A protein and the small-molecule ligand that binds it are described below.
Small molecule (SMILES): CNC(=O)C1(N2C[C@]3(CCN(c4cncc5ccccc45)C3=O)c3cc(Cl)ccc3C2=O)CC1

Sequence of chain 1.B:
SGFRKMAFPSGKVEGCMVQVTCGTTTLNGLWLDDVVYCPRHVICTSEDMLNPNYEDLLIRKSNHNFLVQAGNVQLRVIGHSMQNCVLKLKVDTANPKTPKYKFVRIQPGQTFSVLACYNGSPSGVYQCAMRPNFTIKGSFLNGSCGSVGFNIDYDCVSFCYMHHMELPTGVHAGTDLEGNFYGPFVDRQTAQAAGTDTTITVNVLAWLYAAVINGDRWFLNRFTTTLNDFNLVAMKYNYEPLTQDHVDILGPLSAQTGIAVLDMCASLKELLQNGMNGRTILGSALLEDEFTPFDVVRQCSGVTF

Sequence of chain 1.A:
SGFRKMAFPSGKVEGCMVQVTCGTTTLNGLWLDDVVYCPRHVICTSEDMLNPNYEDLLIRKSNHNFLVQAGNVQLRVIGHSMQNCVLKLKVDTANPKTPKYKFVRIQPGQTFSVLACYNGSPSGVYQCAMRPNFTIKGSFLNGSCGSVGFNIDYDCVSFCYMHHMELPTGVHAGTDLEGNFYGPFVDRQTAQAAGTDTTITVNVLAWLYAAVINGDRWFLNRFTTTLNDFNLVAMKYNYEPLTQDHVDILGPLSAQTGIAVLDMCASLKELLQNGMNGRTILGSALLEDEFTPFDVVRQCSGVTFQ

Binding-site contacts:
Ligand atom C23 contacts residue ARG188 of chain 1.A at 3.8 Å.
Ligand atom C21 contacts residue MET49 of chain 1.A at 3.6 Å (hydrophobic).
Ligand atom C11 contacts residue CYS145 of chain 1.A at 3.8 Å (hydrophobic).
Ligand atom N3 contacts residue SER144 of chain 1.A at 3.6 Å (h-bond).
Ligand atom CL contacts residue HIS164 of chain 1.A at 3.8 Å.
Ligand atom O2 contacts residue DMS1 of chain 1.E at 3.4 Å.
Ligand atom C15 contacts residue ASN142 of chain 1.A at 3.8 Å.
Ligand atom C22 contacts residue MET165 of chain 1.A at 3.6 Å (hydrophobic).
Ligand atom C9 contacts residue MET165 of chain 1.A at 3.9 Å (hydrophobic).
Ligand atom C contacts residue GLU166 of chain 1.A at 3.4 Å.
Ligand atom N3 contacts residue HIS163 of chain 1.A at 2.8 Å (h-bond).
Ligand atom C14 contacts residue PHE140 of chain 1.A at 3.7 Å (hydrophobic).
Ligand atom C8 contacts residue ASN142 of chain 1.A at 3.7 Å.
Ligand atom C13 contacts residue GLU166 of chain 1.A at 3.7 Å.
Ligand atom C14 contacts residue GLU166 of chain 1.A at 3.4 Å.
Ligand atom C8 contacts residue CYS145 of chain 1.A at 3.7 Å (hydrophobic).
Ligand atom C21 contacts residue MET165 of chain 1.A at 3.6 Å (hydrophobic).
Ligand atom C12 contacts residue LEU141 of chain 1.A at 3.6 Å (hydrophobic).
Ligand atom N contacts residue GLU166 of chain 1.A at 3.8 Å.
Ligand atom C22 contacts residue MET49 of chain 1.A at 3.7 Å (hydrophobic).
Ligand atom C20 contacts residue MET165 of chain 1.A at 3.6 Å (hydrophobic).
Ligand atom C14 contacts residue LEU141 of chain 1.A at 3.7 Å (hydrophobic).
Ligand atom O1 contacts residue GLU166 of chain 1.A at 2.9 Å (salt-bridge).
Ligand atom C12 contacts residue PHE140 of chain 1.A at 3.5 Å (hydrophobic).
Ligand atom C22 contacts residue ARG188 of chain 1.A at 3.6 Å.
Ligand atom C3 contacts residue GLN189 of chain 1.A at 3.7 Å.
Ligand atom CL contacts residue ASP187 of chain 1.A at 3.3 Å.
Ligand atom C11 contacts residue HIS163 of chain 1.A at 3.4 Å.
Ligand atom CL contacts residue HIS41 of chain 1.A at 3.5 Å.
Ligand atom O1 contacts residue MET165 of chain 1.A at 3.5 Å.
Ligand atom C13 contacts residue LEU141 of chain 1.A at 3.7 Å (hydrophobic).
Ligand atom O2 contacts residue GLN189 of chain 1.A at 3.8 Å.
Ligand atom C11 contacts residue GLU166 of chain 1.A at 3.7 Å.
Ligand atom C20 contacts residue HIS164 of chain 1.A at 3.4 Å.
Ligand atom C13 contacts residue ASN142 of chain 1.A at 3.8 Å.
Ligand atom C23 contacts residue DMS1 of chain 1.E at 3.5 Å.
Ligand atom N3 contacts residue GLU166 of chain 1.A at 3.8 Å.
Ligand atom C11 contacts residue MET165 of chain 1.A at 3.8 Å (hydrophobic).
Ligand atom C14 contacts residue ASN142 of chain 1.A at 3.6 Å.
Ligand atom C12 contacts residue GLU166 of chain 1.A at 3.5 Å.